Sequence of chain 2.C:
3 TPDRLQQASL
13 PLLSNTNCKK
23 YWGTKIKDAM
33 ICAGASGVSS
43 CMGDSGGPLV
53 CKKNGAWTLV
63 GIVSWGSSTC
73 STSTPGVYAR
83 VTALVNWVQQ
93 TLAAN

Sequence of chain 2.B:
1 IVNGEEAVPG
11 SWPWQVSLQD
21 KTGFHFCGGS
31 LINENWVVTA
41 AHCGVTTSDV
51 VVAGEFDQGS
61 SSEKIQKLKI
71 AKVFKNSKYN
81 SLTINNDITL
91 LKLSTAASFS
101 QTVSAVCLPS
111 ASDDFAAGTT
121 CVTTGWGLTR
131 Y

Binding-site contacts:
Ligand atom C17 contacts residue GLY68 of chain 2.C at 3.7 Å.
Ligand atom C15 contacts residue TRP67 of chain 2.C at 3.9 Å (hydrophobic).
Ligand atom O8 contacts residue MET44 of chain 2.C at 3.2 Å.
Ligand atom C21 contacts residue GLY68 of chain 2.C at 3.9 Å.
Ligand atom C18 contacts residue GLY68 of chain 2.C at 3.7 Å.
Ligand atom O8 contacts residue CYS43 of chain 2.C at 4.0 Å.
Ligand atom C20 contacts residue SER41 of chain 2.C at 4.0 Å.
Ligand atom C20 contacts residue SER42 of chain 2.C at 3.3 Å.
Ligand atom O11 contacts residue SER47 of chain 2.C at 3.0 Å (h-bond).
Ligand atom C19 contacts residue GLY78 of chain 2.C at 3.7 Å.
Ligand atom V16 contacts residue SER47 of chain 2.C at 2.0 Å.
Ligand atom O12 contacts residue SER47 of chain 2.C at 2.6 Å (h-bond).
Ligand atom O12 contacts residue HIS42 of chain 2.B at 3.3 Å (h-bond).
Ligand atom O9 contacts residue CYS43 of chain 2.C at 3.4 Å (h-bond).
Ligand atom C19 contacts residue GLY68 of chain 2.C at 3.5 Å.
Ligand atom C15 contacts residue GLY68 of chain 2.C at 3.8 Å.
Ligand atom C19 contacts residue SER42 of chain 2.C at 3.9 Å.
Ligand atom C20 contacts residue SER69 of chain 2.C at 3.9 Å.
Ligand atom O9 contacts residue MET44 of chain 2.C at 3.3 Å.
Ligand atom C18 contacts residue TRP67 of chain 2.C at 3.2 Å (hydrophobic).
Ligand atom C14 contacts residue SER47 of chain 2.C at 3.9 Å.
Ligand atom O9 contacts residue SER47 of chain 2.C at 2.8 Å (h-bond).
Ligand atom O10 contacts residue SER66 of chain 2.C at 3.9 Å.
Ligand atom N13 contacts residue MET44 of chain 2.C at 3.7 Å.
Ligand atom O9 contacts residue GLY45 of chain 2.C at 2.6 Å (h-bond).
Ligand atom C17 contacts residue VAL65 of chain 2.C at 3.7 Å (hydrophobic).
Ligand atom O10 contacts residue VAL65 of chain 2.C at 4.0 Å.
Ligand atom O10 contacts residue SER47 of chain 2.C at 2.7 Å (h-bond).
Ligand atom C19 contacts residue TRP67 of chain 2.C at 3.7 Å (hydrophobic).
Ligand atom O12 contacts residue SER66 of chain 2.C at 3.5 Å (h-bond).
Ligand atom O8 contacts residue SER47 of chain 2.C at 3.9 Å.
Ligand atom C21 contacts residue SER42 of chain 2.C at 3.6 Å.
Ligand atom C20 contacts residue GLY68 of chain 2.C at 3.5 Å.
Ligand atom O9 contacts residue ASP46 of chain 2.C at 3.3 Å (salt-bridge).
Ligand atom N13 contacts residue CYS43 of chain 2.C at 3.7 Å.
Ligand atom C18 contacts residue SER42 of chain 2.C at 3.8 Å.
Ligand atom C17 contacts residue TRP67 of chain 2.C at 3.4 Å (hydrophobic).
Ligand atom O11 contacts residue HIS42 of chain 2.B at 4.0 Å.
Ligand atom V16 contacts residue HIS42 of chain 2.B at 4.0 Å.
Ligand atom C18 contacts residue GLY78 of chain 2.C at 4.0 Å.

A small-molecule ligand and the protein it binds are described below.
Small molecule (SMILES): O[V]1(O)(O)ONC(=O->1)c1ccccc1